Binding-site contacts:
Ligand atom O contacts residue LEU13 of chain 3.A at 3.3 Å.
Ligand atom CB contacts residue LEA1 of chain 3.E at 3.7 Å.
Ligand atom C contacts residue LEA1 of chain 3.E at 3.1 Å.
Ligand atom CG contacts residue VAL35 of chain 3.A at 3.5 Å (hydrophobic).
Ligand atom CE1 contacts residue TRP67 of chain 3.A at 3.4 Å (hydrophobic).
Ligand atom CG contacts residue ALA88 of chain 1.A at 3.8 Å (hydrophobic).
Ligand atom CD contacts residue ALA88 of chain 1.A at 3.3 Å (hydrophobic).
Ligand atom O contacts residue ALA34 of chain 3.A at 3.4 Å.
Ligand atom N contacts residue LEA1 of chain 3.E at 1.3 Å.
Ligand atom NE2 contacts residue TRP67 of chain 3.A at 3.5 Å.
Ligand atom C contacts residue SER33 of chain 3.A at 3.2 Å.
Ligand atom CD contacts residue ALA34 of chain 3.A at 3.7 Å (hydrophobic).
Ligand atom CB contacts residue TRP108 of chain 2.B at 3.6 Å (hydrophobic).
Ligand atom NE2 contacts residue TRP96 of chain 3.A at 3.3 Å.
Ligand atom CA contacts residue LEA1 of chain 3.E at 2.4 Å.
Ligand atom CD contacts residue TRP108 of chain 2.B at 3.5 Å (hydrophobic).
Ligand atom CB contacts residue TRP67 of chain 3.A at 3.8 Å (hydrophobic).
Ligand atom O contacts residue TRP67 of chain 3.A at 3.6 Å.
Ligand atom SG contacts residue LEA1 of chain 3.E at 1.8 Å.
Ligand atom CA contacts residue LEA1 of chain 3.E at 3.6 Å.
Ligand atom CB contacts residue TRP67 of chain 3.A at 3.7 Å (hydrophobic).
Ligand atom O contacts residue SER33 of chain 3.A at 3.7 Å.
Ligand atom NE2 contacts residue SER76 of chain 3.A at 3.1 Å (h-bond).
Ligand atom OE1 contacts residue LEU98 of chain 3.A at 3.7 Å.
Ligand atom CA contacts residue TRP108 of chain 2.B at 3.4 Å (hydrophobic).
Ligand atom OE1 contacts residue TRP67 of chain 3.A at 3.8 Å.
Ligand atom CB contacts residue TYR42 of chain 3.A at 3.7 Å (hydrophobic).
Ligand atom CA contacts residue ALA34 of chain 3.A at 3.6 Å (hydrophobic).
Ligand atom CG contacts residue TYR42 of chain 3.A at 3.6 Å (hydrophobic).
Ligand atom CG contacts residue ALA34 of chain 3.A at 3.2 Å (hydrophobic).
Ligand atom N contacts residue ALA34 of chain 3.A at 3.8 Å.
Ligand atom N contacts residue LEA1 of chain 3.E at 3.6 Å.
Ligand atom CB contacts residue LEA1 of chain 3.E at 2.8 Å.
Ligand atom O contacts residue LEA1 of chain 3.E at 3.5 Å.
Ligand atom CG contacts residue TRP67 of chain 3.A at 3.4 Å (hydrophobic).
Ligand atom O contacts residue SER33 of chain 3.A at 3.1 Å (h-bond).
Ligand atom OE1 contacts residue THR78 of chain 3.A at 2.6 Å (h-bond).
Ligand atom CD contacts residue LEA1 of chain 3.E at 3.6 Å.
Ligand atom CA contacts residue SER33 of chain 3.A at 3.3 Å.
Ligand atom CD contacts residue THR78 of chain 3.A at 3.8 Å.

Sequence of chain 2.B:
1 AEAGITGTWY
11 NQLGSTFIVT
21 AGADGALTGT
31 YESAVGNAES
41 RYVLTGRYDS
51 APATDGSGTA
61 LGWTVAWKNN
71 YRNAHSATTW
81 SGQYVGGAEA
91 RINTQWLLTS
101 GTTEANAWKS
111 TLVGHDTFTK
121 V

Sequence of chain 1.A:
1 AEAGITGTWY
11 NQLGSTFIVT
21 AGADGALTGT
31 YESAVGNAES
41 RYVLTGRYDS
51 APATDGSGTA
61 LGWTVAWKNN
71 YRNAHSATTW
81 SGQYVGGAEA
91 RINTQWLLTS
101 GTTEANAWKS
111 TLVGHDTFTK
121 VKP

The protein below binds the small molecule below.
Small molecule (SMILES): NC(=O)CC[C@H](NC(=O)[C@@H]1CCCN1C(=O)[C@@H](N)Cc1c[nH]cn1)C(=O)NCC(=O)N1CCC[C@H]1C(=O)N1CCC[C@H]1C(=O)N[C@@H](CS)C(=O)N[C@@H](CCCC[NH3+])C(N)=O

Sequence of chain 3.A:
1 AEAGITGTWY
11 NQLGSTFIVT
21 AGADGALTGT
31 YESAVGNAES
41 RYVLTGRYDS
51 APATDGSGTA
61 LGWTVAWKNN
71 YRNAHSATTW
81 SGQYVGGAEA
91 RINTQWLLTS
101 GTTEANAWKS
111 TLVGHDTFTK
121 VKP